Binding-site contacts:
Ligand atom C2 contacts residue THR258 of chain 2.A at 3.7 Å.
Ligand atom C5 contacts residue ASP252 of chain 2.A at 3.3 Å.
Ligand atom O8 contacts residue GLY92 of chain 2.A at 3.5 Å (h-bond).
Ligand atom O7 contacts residue CYS256 of chain 2.A at 4.0 Å.
Ligand atom O7 contacts residue HIS93 of chain 2.A at 4.0 Å.
Ligand atom O8 contacts residue GLY257 of chain 2.A at 2.9 Å (h-bond).
Ligand atom O8 contacts residue ASP252 of chain 2.A at 4.0 Å.
Ligand atom O7 contacts residue CYS91 of chain 2.A at 3.1 Å.
Ligand atom C4 contacts residue PHE246 of chain 2.A at 3.8 Å (hydrophobic).
Ligand atom N6 contacts residue CYS91 of chain 2.A at 3.9 Å.
Ligand atom O8 contacts residue THR258 of chain 2.A at 4.1 Å.
Ligand atom C3 contacts residue LEU88 of chain 2.A at 3.9 Å (hydrophobic).
Ligand atom N6 contacts residue HIS93 of chain 2.A at 2.9 Å (h-bond).
Ligand atom O8 contacts residue CYS91 of chain 2.A at 3.9 Å.
Ligand atom C5 contacts residue PHE246 of chain 2.A at 3.7 Å (hydrophobic).
Ligand atom C5 contacts residue HIS93 of chain 2.A at 3.5 Å.
Ligand atom C1 contacts residue GLY257 of chain 2.A at 3.5 Å.
Ligand atom C4 contacts residue LEU226 of chain 2.A at 4.0 Å (hydrophobic).
Ligand atom C1 contacts residue THR258 of chain 2.A at 3.6 Å.
Ligand atom C2 contacts residue CYS91 of chain 2.A at 3.3 Å (hydrophobic).
Ligand atom O8 contacts residue CYS256 of chain 2.A at 3.3 Å.
Ligand atom C3 contacts residue THR258 of chain 2.A at 3.5 Å.
Ligand atom C3 contacts residue CYS256 of chain 2.A at 3.8 Å (hydrophobic).
Ligand atom C4 contacts residue LEU88 of chain 2.A at 3.4 Å (hydrophobic).
Ligand atom N6 contacts residue CYS256 of chain 2.A at 3.5 Å (h-bond).
Ligand atom C2 contacts residue HIS93 of chain 2.A at 3.4 Å.
Ligand atom C2 contacts residue ASP252 of chain 2.A at 3.9 Å.
Ligand atom O8 contacts residue HIS93 of chain 2.A at 2.9 Å (h-bond).
Ligand atom C1 contacts residue HIS93 of chain 2.A at 3.4 Å.
Ligand atom C1 contacts residue CYS256 of chain 2.A at 3.6 Å (hydrophobic).
Ligand atom C4 contacts residue PHE63 of chain 2.A at 3.9 Å (hydrophobic).
Ligand atom C2 contacts residue CYS256 of chain 2.A at 3.4 Å (hydrophobic).
Ligand atom O7 contacts residue GLY92 of chain 2.A at 2.5 Å (h-bond).
Ligand atom C3 contacts residue CYS91 of chain 2.A at 3.5 Å (hydrophobic).
Ligand atom C5 contacts residue CYS256 of chain 2.A at 4.0 Å (hydrophobic).
Ligand atom N6 contacts residue ASP252 of chain 2.A at 2.8 Å (salt-bridge).
Ligand atom O7 contacts residue THR258 of chain 2.A at 2.9 Å.
Ligand atom C1 contacts residue GLY92 of chain 2.A at 3.2 Å.
Ligand atom O7 contacts residue GLY257 of chain 2.A at 3.6 Å.
Ligand atom C1 contacts residue CYS91 of chain 2.A at 3.5 Å (hydrophobic).

Sequence of chain 2.A:
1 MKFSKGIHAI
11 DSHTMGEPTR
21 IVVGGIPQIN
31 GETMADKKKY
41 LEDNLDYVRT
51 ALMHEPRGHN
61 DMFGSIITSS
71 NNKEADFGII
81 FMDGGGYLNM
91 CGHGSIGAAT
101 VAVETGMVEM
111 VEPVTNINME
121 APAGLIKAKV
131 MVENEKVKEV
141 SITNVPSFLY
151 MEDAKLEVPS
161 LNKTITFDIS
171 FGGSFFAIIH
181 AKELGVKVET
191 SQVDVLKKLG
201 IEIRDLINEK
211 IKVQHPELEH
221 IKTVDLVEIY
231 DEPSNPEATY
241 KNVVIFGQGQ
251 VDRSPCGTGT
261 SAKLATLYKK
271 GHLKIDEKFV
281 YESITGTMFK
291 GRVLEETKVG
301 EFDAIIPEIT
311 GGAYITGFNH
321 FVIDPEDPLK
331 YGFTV

A protein and the small-molecule ligand that binds it are described below.
Small molecule (SMILES): O=C([O-])c1ccc[nH]1